Sequence of chain 1.A:
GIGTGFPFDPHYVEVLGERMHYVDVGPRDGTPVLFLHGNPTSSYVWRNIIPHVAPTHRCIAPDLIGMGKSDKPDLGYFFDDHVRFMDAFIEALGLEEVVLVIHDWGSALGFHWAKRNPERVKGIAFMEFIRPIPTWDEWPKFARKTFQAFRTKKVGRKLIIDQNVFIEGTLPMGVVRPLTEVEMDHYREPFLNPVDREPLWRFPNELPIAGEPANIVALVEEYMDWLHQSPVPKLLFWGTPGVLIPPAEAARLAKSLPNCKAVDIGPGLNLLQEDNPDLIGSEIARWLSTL

The protein below binds the small molecule below.
Small molecule (SMILES): CN(C)c1ccc2c(-c3cc(C(=O)NCCOCCOCCCCCCCl)ccc3C(=O)O)c3ccc(=[N+](C)C)cc-3oc2c1

Binding-site contacts:
Ligand atom O contacts residue THR170 of chain 1.A at 3.4 Å.
Ligand atom C20 contacts residue ASP104 of chain 1.A at 1.4 Å.
Ligand atom C19 contacts residue LEU244 of chain 1.A at 3.8 Å (hydrophobic).
Ligand atom C21 contacts residue THR146 of chain 1.A at 3.5 Å.
Ligand atom C20 contacts residue LEU244 of chain 1.A at 3.8 Å (hydrophobic).
Ligand atom C3 contacts residue VAL165 of chain 1.A at 3.7 Å (hydrophobic).
Ligand atom C10 contacts residue THR146 of chain 1.A at 3.7 Å.
Ligand atom C30 contacts residue GLU168 of chain 1.A at 3.8 Å.
Ligand atom C18 contacts residue ASP104 of chain 1.A at 3.2 Å.
Ligand atom C26 contacts residue GLY169 of chain 1.A at 3.8 Å.
Ligand atom C9 contacts residue MET173 of chain 1.A at 3.6 Å (hydrophobic).
Ligand atom C12 contacts residue ALA143 of chain 1.A at 3.7 Å (hydrophobic).
Ligand atom C29 contacts residue GLU168 of chain 1.A at 3.2 Å.
Ligand atom C15 contacts residue THR170 of chain 1.A at 3.6 Å.
Ligand atom C8 contacts residue MET173 of chain 1.A at 3.5 Å (hydrophobic).
Ligand atom C17 contacts residue ASN270 of chain 1.A at 3.6 Å.
Ligand atom O5 contacts residue GLU168 of chain 1.A at 3.7 Å.
Ligand atom O contacts residue PHE147 of chain 1.A at 3.4 Å.
Ligand atom C25 contacts residue GLY169 of chain 1.A at 3.5 Å.
Ligand atom N1 contacts residue THR146 of chain 1.A at 3.5 Å (h-bond).
Ligand atom C19 contacts residue ASP104 of chain 1.A at 2.4 Å.
Ligand atom O contacts residue ALA143 of chain 1.A at 3.4 Å.
Ligand atom N2 contacts residue PRO172 of chain 1.A at 3.8 Å.
Ligand atom O2 contacts residue GLY169 of chain 1.A at 3.7 Å.
Ligand atom C10 contacts residue MET173 of chain 1.A at 3.5 Å (hydrophobic).
Ligand atom C27 contacts residue MET173 of chain 1.A at 3.8 Å (hydrophobic).
Ligand atom C28 contacts residue GLU168 of chain 1.A at 3.6 Å.
Ligand atom N1 contacts residue MET173 of chain 1.A at 3.8 Å.
Ligand atom C13 contacts residue THR170 of chain 1.A at 3.8 Å.
Ligand atom C1 contacts residue GLN163 of chain 1.A at 3.8 Å.
Ligand atom O2 contacts residue THR170 of chain 1.A at 2.8 Å (h-bond).
Ligand atom C20 contacts residue ACT1 of chain 1.C at 3.5 Å.
Ligand atom C28 contacts residue GLY169 of chain 1.A at 3.6 Å.
Ligand atom C12 contacts residue MET173 of chain 1.A at 3.7 Å (hydrophobic).
Ligand atom C13 contacts residue MET173 of chain 1.A at 3.8 Å (hydrophobic).
Ligand atom C11 contacts residue THR146 of chain 1.A at 3.8 Å.
Ligand atom O1 contacts residue PHE147 of chain 1.A at 3.6 Å.
Ligand atom C26 contacts residue MET173 of chain 1.A at 3.6 Å (hydrophobic).
Ligand atom O1 contacts residue THR170 of chain 1.A at 3.6 Å.
Ligand atom C18 contacts residue ASN270 of chain 1.A at 3.7 Å.